Sequence of chain 1.I:
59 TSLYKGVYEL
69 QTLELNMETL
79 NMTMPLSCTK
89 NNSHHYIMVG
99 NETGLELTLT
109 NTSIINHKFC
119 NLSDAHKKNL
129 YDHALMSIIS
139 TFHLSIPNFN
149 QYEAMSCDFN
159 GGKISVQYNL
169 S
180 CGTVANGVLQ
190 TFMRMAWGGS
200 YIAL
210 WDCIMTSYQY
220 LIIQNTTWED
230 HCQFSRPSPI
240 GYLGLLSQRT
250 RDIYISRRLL

Sequence of chain 1.G:
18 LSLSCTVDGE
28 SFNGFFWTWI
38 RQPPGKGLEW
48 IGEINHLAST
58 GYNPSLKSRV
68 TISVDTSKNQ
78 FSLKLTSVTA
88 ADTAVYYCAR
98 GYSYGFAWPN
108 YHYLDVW

Sequence of chain 1.H:
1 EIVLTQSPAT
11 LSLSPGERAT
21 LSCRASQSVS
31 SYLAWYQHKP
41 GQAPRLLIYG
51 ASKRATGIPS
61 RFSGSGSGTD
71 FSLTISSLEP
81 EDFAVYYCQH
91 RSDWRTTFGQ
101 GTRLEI

The small molecule below binds the protein below.
Small molecule (SMILES): CC(=O)N[C@H]1[C@H](O[C@H]2[C@H](O)[C@@H](NC(C)=O)CO[C@@H]2CO[C@@H]2O[C@@H](C)[C@@H](O)[C@@H](O)[C@@H]2O)O[C@H](CO)[C@@H](O[C@@H]2O[C@H](CO)[C@@H](O)[C@H](O)[C@@H]2O)[C@@H]1O

Binding-site contacts:
Ligand atom O7 contacts residue TRP105 of chain 1.G at 3.2 Å.
Ligand atom C1 contacts residue SER216 of chain 1.I at 3.7 Å.
Ligand atom O6 contacts residue SER30 of chain 1.H at 4.2 Å.
Ligand atom C4 contacts residue TRP105 of chain 1.G at 3.6 Å (hydrophobic).
Ligand atom O7 contacts residue ALA104 of chain 1.G at 2.8 Å (h-bond).
Ligand atom C2 contacts residue ASN109 of chain 1.I at 2.5 Å.
Ligand atom O3 contacts residue TRP105 of chain 1.G at 3.6 Å.
Ligand atom O3 contacts residue GLN218 of chain 1.I at 3.9 Å.
Ligand atom O7 contacts residue ASN107 of chain 1.G at 3.5 Å (h-bond).
Ligand atom N2 contacts residue SER216 of chain 1.I at 3.9 Å.
Ligand atom C5 contacts residue ASN109 of chain 1.I at 3.6 Å.
Ligand atom C1 contacts residue ASN109 of chain 1.I at 1.4 Å.
Ligand atom C3 contacts residue SER216 of chain 1.I at 3.9 Å.
Ligand atom C2 contacts residue SER216 of chain 1.I at 4.1 Å.
Ligand atom C3 contacts residue GLN218 of chain 1.I at 3.8 Å.
Ligand atom O5 contacts residue TRP105 of chain 1.G at 4.0 Å.
Ligand atom O7 contacts residue ASN109 of chain 1.I at 3.4 Å (h-bond).
Ligand atom C4 contacts residue ASN109 of chain 1.I at 4.2 Å.
Ligand atom C4 contacts residue GLN218 of chain 1.I at 3.9 Å.
Ligand atom C8 contacts residue ALA104 of chain 1.G at 4.0 Å (hydrophobic).
Ligand atom C7 contacts residue ASN109 of chain 1.I at 3.5 Å.
Ligand atom C2 contacts residue TRP105 of chain 1.G at 4.0 Å (hydrophobic).
Ligand atom C1 contacts residue TRP105 of chain 1.G at 3.4 Å (hydrophobic).
Ligand atom C3 contacts residue ASN109 of chain 1.I at 3.8 Å.
Ligand atom C5 contacts residue TRP105 of chain 1.G at 3.6 Å (hydrophobic).
Ligand atom N2 contacts residue TRP105 of chain 1.G at 4.1 Å.
Ligand atom C5 contacts residue GLN218 of chain 1.I at 4.3 Å.
Ligand atom C8 contacts residue PHE103 of chain 1.G at 3.8 Å (hydrophobic).
Ligand atom C8 contacts residue TRP105 of chain 1.G at 4.2 Å (hydrophobic).
Ligand atom C3 contacts residue TRP105 of chain 1.G at 3.6 Å (hydrophobic).
Ligand atom O4 contacts residue TRP105 of chain 1.G at 3.6 Å.
Ligand atom O3 contacts residue SER216 of chain 1.I at 4.0 Å.
Ligand atom C7 contacts residue TRP105 of chain 1.G at 4.0 Å (hydrophobic).
Ligand atom O5 contacts residue ASN109 of chain 1.I at 2.3 Å (h-bond).
Ligand atom C7 contacts residue ALA104 of chain 1.G at 3.8 Å (hydrophobic).
Ligand atom O2 contacts residue SER30 of chain 1.H at 3.5 Å.
Ligand atom C2 contacts residue ASN107 of chain 1.G at 4.3 Å.
Ligand atom N2 contacts residue ASN109 of chain 1.I at 3.0 Å (h-bond).
Ligand atom C6 contacts residue TRP105 of chain 1.G at 4.2 Å (hydrophobic).
Ligand atom C8 contacts residue TYR217 of chain 1.I at 3.3 Å (hydrophobic).